This small molecule binds to this protein.
Small molecule (SMILES): Nc1ccn([C@H]2C[C@H](O)[C@@H](COP(=O)(O)O)O2)c(=O)n1

Binding-site contacts:
Ligand atom C2' contacts residue LYS25 of chain 13.C at 3.8 Å.
Ligand atom C5' contacts residue ASP242 of chain 13.A at 4.4 Å.
Ligand atom OP2 contacts residue ASP242 of chain 13.A at 3.9 Å.

Sequence of chain 13.C:
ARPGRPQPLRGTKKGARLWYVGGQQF

Sequence of chain 13.A:
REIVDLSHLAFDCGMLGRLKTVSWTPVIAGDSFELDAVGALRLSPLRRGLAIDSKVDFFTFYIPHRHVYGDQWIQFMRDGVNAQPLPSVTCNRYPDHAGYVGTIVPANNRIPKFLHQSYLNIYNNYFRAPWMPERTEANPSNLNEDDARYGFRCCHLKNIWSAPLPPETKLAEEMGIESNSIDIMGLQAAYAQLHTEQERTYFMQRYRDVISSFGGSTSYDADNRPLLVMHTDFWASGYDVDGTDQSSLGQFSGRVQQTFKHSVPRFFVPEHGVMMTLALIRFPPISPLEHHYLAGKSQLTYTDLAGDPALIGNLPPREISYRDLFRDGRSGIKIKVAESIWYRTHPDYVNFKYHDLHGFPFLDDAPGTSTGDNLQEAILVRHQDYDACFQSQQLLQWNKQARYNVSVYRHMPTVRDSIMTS